Binding-site contacts:
Ligand atom O6 contacts residue MET308 of chain 3.A at 3.1 Å (h-bond).
Ligand atom O6 contacts residue GLY309 of chain 3.A at 2.4 Å (h-bond).
Ligand atom C5' contacts residue TYR305 of chain 3.A at 3.6 Å (hydrophobic).
Ligand atom C2 contacts residue THR227 of chain 3.A at 3.6 Å.
Ligand atom O5' contacts residue GLY222 of chain 3.A at 3.4 Å.
Ligand atom O1P contacts residue GLY222 of chain 3.A at 3.5 Å.
Ligand atom C8 contacts residue MET79 of chain 3.A at 3.4 Å (hydrophobic).
Ligand atom O5' contacts residue GLY259 of chain 3.A at 3.5 Å.
Ligand atom O3P contacts residue GLY282 of chain 3.A at 3.4 Å (h-bond).
Ligand atom P contacts residue TYR305 of chain 3.A at 3.8 Å.
Ligand atom N7 contacts residue GLY307 of chain 3.A at 3.2 Å.
Ligand atom P contacts residue SER223 of chain 3.A at 3.6 Å.
Ligand atom O3' contacts residue SER77 of chain 3.A at 2.6 Å (h-bond).
Ligand atom O3' contacts residue MET279 of chain 3.A at 3.5 Å (h-bond).
Ligand atom O1P contacts residue GLY260 of chain 3.A at 3.0 Å (h-bond).
Ligand atom C5 contacts residue MET308 of chain 3.A at 3.7 Å (hydrophobic).
Ligand atom O2' contacts residue ASP258 of chain 3.A at 2.3 Å (salt-bridge).
Ligand atom O3P contacts residue GLY281 of chain 3.A at 3.0 Å (h-bond).
Ligand atom N7 contacts residue ILE224 of chain 3.A at 3.4 Å.
Ligand atom O1P contacts residue SER223 of chain 3.A at 3.0 Å (h-bond).
Ligand atom N7 contacts residue MET308 of chain 3.A at 3.1 Å (h-bond).
Ligand atom C8 contacts residue ILE224 of chain 3.A at 3.4 Å (hydrophobic).
Ligand atom N3 contacts residue CYS225 of chain 3.A at 3.6 Å (h-bond).
Ligand atom O2P contacts residue GLY282 of chain 3.A at 3.1 Å (h-bond).
Ligand atom N1 contacts residue GLN339 of chain 3.A at 3.4 Å (h-bond).
Ligand atom O6 contacts residue GLY307 of chain 3.A at 3.4 Å.
Ligand atom O2P contacts residue TYR305 of chain 3.A at 2.5 Å (h-bond).
Ligand atom O2' contacts residue ARG216 of chain 3.A at 3.2 Å (salt-bridge).
Ligand atom C3' contacts residue SER77 of chain 3.A at 3.3 Å.
Ligand atom C3' contacts residue ASP258 of chain 3.A at 3.4 Å.
Ligand atom O2' contacts residue ASN197 of chain 3.A at 3.6 Å.
Ligand atom O3' contacts residue ARG216 of chain 3.A at 3.2 Å (salt-bridge).
Ligand atom C2' contacts residue ASP258 of chain 3.A at 3.5 Å.
Ligand atom O3' contacts residue ASP258 of chain 3.A at 2.5 Å (salt-bridge).
Ligand atom C2 contacts residue CYS225 of chain 3.A at 3.2 Å (hydrophobic).
Ligand atom O6 contacts residue GLY340 of chain 3.A at 3.8 Å.
Ligand atom C4' contacts residue ASP258 of chain 3.A at 3.4 Å.
Ligand atom C2' contacts residue ARG216 of chain 3.A at 3.4 Å.
Ligand atom C6 contacts residue GLY309 of chain 3.A at 3.4 Å.
Ligand atom O2P contacts residue SER223 of chain 3.A at 2.7 Å (h-bond).

Sequence of chain 3.A:
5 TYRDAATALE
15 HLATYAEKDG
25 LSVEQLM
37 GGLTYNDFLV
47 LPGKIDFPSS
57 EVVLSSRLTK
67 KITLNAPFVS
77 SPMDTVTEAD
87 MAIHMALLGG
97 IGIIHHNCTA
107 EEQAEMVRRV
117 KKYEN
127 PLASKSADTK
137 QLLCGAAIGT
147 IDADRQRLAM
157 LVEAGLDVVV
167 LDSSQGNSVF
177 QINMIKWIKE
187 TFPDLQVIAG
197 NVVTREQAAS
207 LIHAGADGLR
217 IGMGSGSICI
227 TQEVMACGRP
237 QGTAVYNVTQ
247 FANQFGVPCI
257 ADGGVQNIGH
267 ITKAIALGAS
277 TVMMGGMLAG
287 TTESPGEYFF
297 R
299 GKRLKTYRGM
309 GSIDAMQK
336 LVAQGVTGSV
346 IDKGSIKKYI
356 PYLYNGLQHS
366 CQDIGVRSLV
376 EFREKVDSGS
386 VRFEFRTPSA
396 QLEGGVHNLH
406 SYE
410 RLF

This small molecule binds to this protein.
Small molecule (SMILES): O=c1[nH]cnc2c1ncn2[C@@H]1O[C@H](COP(=O)(O)O)[C@@H](O)[C@H]1O